Sequence of chain 1.F:
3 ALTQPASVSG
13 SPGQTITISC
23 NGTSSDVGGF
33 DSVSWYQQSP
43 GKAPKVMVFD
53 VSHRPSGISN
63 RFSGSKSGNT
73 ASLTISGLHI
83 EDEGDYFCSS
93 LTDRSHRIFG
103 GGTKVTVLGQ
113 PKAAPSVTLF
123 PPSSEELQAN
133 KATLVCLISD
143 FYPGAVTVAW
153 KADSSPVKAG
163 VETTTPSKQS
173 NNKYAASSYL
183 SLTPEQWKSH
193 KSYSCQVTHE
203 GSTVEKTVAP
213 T

This protein binds this small molecule.
Small molecule (SMILES): CC(=O)N[C@H]1[C@H](O[C@H]2[C@H](O)[C@@H](NC(C)=O)CO[C@@H]2CO)O[C@H](CO)[C@@H](O)[C@@H]1O

Binding-site contacts:
Ligand atom C6 contacts residue ASN23 of chain 1.F at 4.4 Å.
Ligand atom C3 contacts residue ASN23 of chain 1.F at 3.9 Å.
Ligand atom O5 contacts residue ASN23 of chain 1.F at 2.1 Å (h-bond).
Ligand atom C2 contacts residue SER21 of chain 1.F at 3.4 Å.
Ligand atom C7 contacts residue SER21 of chain 1.F at 2.5 Å.
Ligand atom O6 contacts residue THR72 of chain 1.F at 4.0 Å.
Ligand atom C4 contacts residue ASN23 of chain 1.F at 4.1 Å.
Ligand atom C8 contacts residue SER21 of chain 1.F at 3.4 Å.
Ligand atom N2 contacts residue ASN23 of chain 1.F at 3.4 Å (h-bond).
Ligand atom C5 contacts residue ASN23 of chain 1.F at 3.5 Å.
Ligand atom C2 contacts residue ASN23 of chain 1.F at 2.7 Å.
Ligand atom O6 contacts residue ASN23 of chain 1.F at 4.3 Å.
Ligand atom O5 contacts residue THR72 of chain 1.F at 4.5 Å.
Ligand atom O7 contacts residue SER21 of chain 1.F at 2.6 Å (h-bond).
Ligand atom C1 contacts residue ASN23 of chain 1.F at 1.4 Å.
Ligand atom C1 contacts residue SER21 of chain 1.F at 3.9 Å.
Ligand atom N2 contacts residue SER21 of chain 1.F at 2.3 Å (h-bond).